This protein binds this small molecule.
Small molecule (SMILES): CC(=O)N[C@@H]1[C@@H](O)[C@H](O)[C@@H](CO)O[C@H]1O

Sequence of chain 1.D:
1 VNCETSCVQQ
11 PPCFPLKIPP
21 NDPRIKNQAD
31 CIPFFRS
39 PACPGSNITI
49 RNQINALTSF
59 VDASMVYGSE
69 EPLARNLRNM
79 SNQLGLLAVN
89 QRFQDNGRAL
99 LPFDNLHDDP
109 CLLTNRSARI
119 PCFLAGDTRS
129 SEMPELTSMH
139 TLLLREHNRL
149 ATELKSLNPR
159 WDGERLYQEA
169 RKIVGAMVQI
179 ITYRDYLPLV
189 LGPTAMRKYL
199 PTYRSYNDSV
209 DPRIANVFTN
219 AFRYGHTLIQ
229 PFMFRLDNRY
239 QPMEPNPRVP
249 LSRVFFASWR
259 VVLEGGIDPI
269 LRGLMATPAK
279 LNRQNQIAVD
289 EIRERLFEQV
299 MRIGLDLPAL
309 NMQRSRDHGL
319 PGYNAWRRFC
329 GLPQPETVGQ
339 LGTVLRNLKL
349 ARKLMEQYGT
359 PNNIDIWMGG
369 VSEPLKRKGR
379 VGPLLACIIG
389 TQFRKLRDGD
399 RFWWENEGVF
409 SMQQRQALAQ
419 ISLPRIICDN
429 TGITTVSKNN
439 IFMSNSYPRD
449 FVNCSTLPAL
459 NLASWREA

Binding-site contacts:
Ligand atom C6 contacts residue ALA116 of chain 1.D at 4.4 Å (hydrophobic).
Ligand atom C5 contacts residue ASN113 of chain 1.D at 3.7 Å.
Ligand atom C2 contacts residue TRP257 of chain 1.D at 3.9 Å (hydrophobic).
Ligand atom O5 contacts residue TRP257 of chain 1.D at 4.1 Å.
Ligand atom O6 contacts residue ALA116 of chain 1.D at 3.6 Å.
Ligand atom C1 contacts residue ALA116 of chain 1.D at 4.4 Å (hydrophobic).
Ligand atom C7 contacts residue TRP257 of chain 1.D at 4.1 Å (hydrophobic).
Ligand atom C2 contacts residue ASN113 of chain 1.D at 2.4 Å.
Ligand atom C3 contacts residue ASN113 of chain 1.D at 3.8 Å.
Ligand atom O7 contacts residue TRP257 of chain 1.D at 3.2 Å.
Ligand atom N2 contacts residue ASN113 of chain 1.D at 2.9 Å (h-bond).
Ligand atom O7 contacts residue ASN113 of chain 1.D at 4.0 Å.
Ligand atom C1 contacts residue ASN113 of chain 1.D at 1.5 Å.
Ligand atom C1 contacts residue TRP257 of chain 1.D at 4.2 Å (hydrophobic).
Ligand atom C7 contacts residue ASN113 of chain 1.D at 3.6 Å.
Ligand atom O5 contacts residue ALA116 of chain 1.D at 3.6 Å.
Ligand atom O5 contacts residue ASN113 of chain 1.D at 2.4 Å (h-bond).
Ligand atom O6 contacts residue SER115 of chain 1.D at 3.8 Å.
Ligand atom C4 contacts residue ASN113 of chain 1.D at 4.2 Å.
Ligand atom C6 contacts residue LEU261 of chain 1.D at 4.2 Å (hydrophobic).
Ligand atom O6 contacts residue LEU261 of chain 1.D at 4.2 Å.
Ligand atom N2 contacts residue TRP257 of chain 1.D at 4.4 Å.